A small-molecule ligand and the protein it binds are described below.
Small molecule (SMILES): Cc1ccnc2c1NC(=O)c1cccnc1N2C1CC1

Binding-site contacts:
Ligand atom N3 contacts residue TYR184 of chain 2.A at 3.9 Å.
Ligand atom CD contacts residue TYR191 of chain 2.A at 3.8 Å (hydrophobic).
Ligand atom CC contacts residue TYR191 of chain 2.A at 3.9 Å (hydrophobic).
Ligand atom C11 contacts residue HIS238 of chain 2.A at 3.9 Å.
Ligand atom N3 contacts residue LEU103 of chain 2.A at 3.4 Å.
Ligand atom C12 contacts residue TYR321 of chain 2.A at 3.6 Å (hydrophobic).
Ligand atom OE contacts residue PHE230 of chain 2.A at 3.6 Å.
Ligand atom C12 contacts residue HIS238 of chain 2.A at 3.9 Å.
Ligand atom N14 contacts residue LEU103 of chain 2.A at 3.9 Å.
Ligand atom C9 contacts residue VAL109 of chain 2.A at 3.8 Å (hydrophobic).
Ligand atom C6 contacts residue TYR184 of chain 2.A at 4.0 Å (hydrophobic).
Ligand atom C5 contacts residue LEU103 of chain 2.A at 4.0 Å (hydrophobic).
Ligand atom C11 contacts residue VAL109 of chain 2.A at 4.1 Å (hydrophobic).
Ligand atom CC contacts residue VAL192 of chain 2.A at 4.0 Å (hydrophobic).
Ligand atom CC contacts residue GLY193 of chain 2.A at 3.5 Å.
Ligand atom C4 contacts residue LEU103 of chain 2.A at 3.5 Å (hydrophobic).
Ligand atom CD contacts residue TRP232 of chain 2.A at 3.5 Å (hydrophobic).
Ligand atom C13 contacts residue LEU103 of chain 2.A at 4.0 Å (hydrophobic).
Ligand atom N1 contacts residue LEU103 of chain 2.A at 4.1 Å.
Ligand atom C10 contacts residue VAL109 of chain 2.A at 3.7 Å (hydrophobic).
Ligand atom C7 contacts residue LEU103 of chain 2.A at 4.0 Å (hydrophobic).
Ligand atom C7 contacts residue TYR191 of chain 2.A at 3.8 Å (hydrophobic).
Ligand atom C9 contacts residue TYR191 of chain 2.A at 4.1 Å (hydrophobic).
Ligand atom CC contacts residue VAL182 of chain 2.A at 3.4 Å (hydrophobic).
Ligand atom N8 contacts residue TYR191 of chain 2.A at 3.4 Å.
Ligand atom C12 contacts residue PRO239 of chain 2.A at 3.9 Å (hydrophobic).
Ligand atom C15 contacts residue LEU103 of chain 2.A at 3.7 Å (hydrophobic).
Ligand atom OE contacts residue VAL109 of chain 2.A at 3.9 Å.
Ligand atom CB contacts residue TYR191 of chain 2.A at 3.2 Å (hydrophobic).
Ligand atom CD contacts residue LEU237 of chain 2.A at 3.6 Å (hydrophobic).
Ligand atom C4 contacts residue TYR184 of chain 2.A at 3.6 Å (hydrophobic).
Ligand atom C11 contacts residue TYR321 of chain 2.A at 3.9 Å (hydrophobic).
Ligand atom CB contacts residue VAL182 of chain 2.A at 3.4 Å (hydrophobic).
Ligand atom N14 contacts residue LYS104 of chain 2.A at 3.8 Å.
Ligand atom C13 contacts residue LYS104 of chain 2.A at 3.2 Å.
Ligand atom OE contacts residue TYR191 of chain 2.A at 4.0 Å.
Ligand atom OE contacts residue LEU237 of chain 2.A at 3.5 Å.
Ligand atom CB contacts residue TYR184 of chain 2.A at 4.0 Å (hydrophobic).
Ligand atom C5 contacts residue TYR184 of chain 2.A at 3.5 Å (hydrophobic).
Ligand atom C2 contacts residue LEU103 of chain 2.A at 3.7 Å (hydrophobic).

Sequence of chain 2.A:
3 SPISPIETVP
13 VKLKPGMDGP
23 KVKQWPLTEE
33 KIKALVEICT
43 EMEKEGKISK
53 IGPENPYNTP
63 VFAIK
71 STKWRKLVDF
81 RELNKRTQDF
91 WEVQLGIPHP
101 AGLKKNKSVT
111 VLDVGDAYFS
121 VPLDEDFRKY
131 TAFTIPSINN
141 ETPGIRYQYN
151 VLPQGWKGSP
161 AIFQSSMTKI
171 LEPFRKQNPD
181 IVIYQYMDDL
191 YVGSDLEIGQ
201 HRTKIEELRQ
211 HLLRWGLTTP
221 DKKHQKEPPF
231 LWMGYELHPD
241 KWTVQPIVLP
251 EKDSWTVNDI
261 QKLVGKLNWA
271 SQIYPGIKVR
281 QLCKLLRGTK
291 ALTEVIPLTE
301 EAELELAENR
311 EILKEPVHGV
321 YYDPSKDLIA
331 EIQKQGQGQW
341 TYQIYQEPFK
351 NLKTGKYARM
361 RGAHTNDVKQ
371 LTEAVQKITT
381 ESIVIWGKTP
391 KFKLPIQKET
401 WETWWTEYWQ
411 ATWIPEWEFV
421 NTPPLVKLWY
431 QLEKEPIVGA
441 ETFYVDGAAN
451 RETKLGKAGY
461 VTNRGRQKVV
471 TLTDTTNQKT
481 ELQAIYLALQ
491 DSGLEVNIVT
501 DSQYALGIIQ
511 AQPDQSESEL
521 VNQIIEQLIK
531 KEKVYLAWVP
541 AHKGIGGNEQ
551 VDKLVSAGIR